Sequence of chain 2.E:
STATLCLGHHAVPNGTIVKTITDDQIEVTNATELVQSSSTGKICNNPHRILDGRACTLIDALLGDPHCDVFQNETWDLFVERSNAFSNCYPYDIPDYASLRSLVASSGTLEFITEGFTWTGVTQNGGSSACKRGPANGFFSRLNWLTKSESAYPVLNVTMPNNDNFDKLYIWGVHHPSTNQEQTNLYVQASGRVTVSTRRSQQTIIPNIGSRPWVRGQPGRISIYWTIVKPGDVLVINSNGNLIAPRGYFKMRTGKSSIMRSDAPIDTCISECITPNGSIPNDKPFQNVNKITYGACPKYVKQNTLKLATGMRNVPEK

Binding-site contacts:
Ligand atom O5 contacts residue PHE120 of chain 2.E at 4.0 Å.
Ligand atom C5 contacts residue PHE120 of chain 2.E at 3.8 Å (hydrophobic).
Ligand atom O5 contacts residue ASN81 of chain 2.E at 2.4 Å (h-bond).
Ligand atom C5 contacts residue ASN81 of chain 2.E at 3.7 Å.
Ligand atom C7 contacts residue ASN81 of chain 2.E at 3.1 Å.
Ligand atom C4 contacts residue PHE120 of chain 2.E at 4.4 Å (hydrophobic).
Ligand atom C8 contacts residue GLN80 of chain 2.E at 3.3 Å.
Ligand atom O7 contacts residue ASN81 of chain 2.E at 3.4 Å (h-bond).
Ligand atom C3 contacts residue PHE120 of chain 2.E at 4.1 Å (hydrophobic).
Ligand atom N2 contacts residue ASN81 of chain 2.E at 2.7 Å (h-bond).
Ligand atom C1 contacts residue ASN81 of chain 2.E at 1.4 Å.
Ligand atom C2 contacts residue PHE120 of chain 2.E at 4.3 Å (hydrophobic).
Ligand atom C1 contacts residue PHE120 of chain 2.E at 3.6 Å (hydrophobic).
Ligand atom C4 contacts residue ASN81 of chain 2.E at 4.1 Å.
Ligand atom C3 contacts residue ASN81 of chain 2.E at 3.6 Å.
Ligand atom C2 contacts residue ASN81 of chain 2.E at 2.3 Å.
Ligand atom O6 contacts residue ILE121 of chain 2.E at 4.2 Å.
Ligand atom C5 contacts residue ILE121 of chain 2.E at 4.5 Å (hydrophobic).
Ligand atom O6 contacts residue GLU119 of chain 2.E at 3.7 Å.
Ligand atom C8 contacts residue ASN81 of chain 2.E at 3.9 Å.

A small-molecule ligand and the protein it binds are described below.
Small molecule (SMILES): CC(=O)N[C@@H]1[C@@H](O)[C@H](O)[C@@H](CO)O[C@H]1O